The small molecule below binds the protein below.
Small molecule (SMILES): CC(=O)N[C@@H]1[C@@H](O)[C@H](O)[C@@H](CO)O[C@H]1O

Sequence of chain 1.C:
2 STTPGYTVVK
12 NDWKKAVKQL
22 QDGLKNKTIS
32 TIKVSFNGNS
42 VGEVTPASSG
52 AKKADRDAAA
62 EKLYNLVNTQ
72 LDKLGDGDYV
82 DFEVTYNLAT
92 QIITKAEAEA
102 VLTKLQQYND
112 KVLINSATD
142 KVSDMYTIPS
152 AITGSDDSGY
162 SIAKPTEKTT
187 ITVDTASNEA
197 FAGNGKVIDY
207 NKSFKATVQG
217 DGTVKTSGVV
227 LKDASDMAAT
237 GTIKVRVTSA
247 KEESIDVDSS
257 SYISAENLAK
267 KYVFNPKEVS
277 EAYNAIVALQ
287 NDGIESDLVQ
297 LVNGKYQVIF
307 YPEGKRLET

Binding-site contacts:
Ligand atom C1 contacts residue GLN20 of chain 1.C at 4.2 Å.
Ligand atom C3 contacts residue MET233 of chain 1.C at 3.9 Å (hydrophobic).
Ligand atom O1 contacts residue GLN20 of chain 1.C at 4.0 Å.
Ligand atom C7 contacts residue TYR7 of chain 1.C at 4.3 Å (hydrophobic).
Ligand atom C8 contacts residue TYR7 of chain 1.C at 3.8 Å (hydrophobic).
Ligand atom C4 contacts residue ILE239 of chain 1.C at 4.5 Å (hydrophobic).
Ligand atom O4 contacts residue MET233 of chain 1.C at 3.1 Å.
Ligand atom O6 contacts residue LEU89 of chain 1.C at 4.4 Å.
Ligand atom O1 contacts residue LEU21 of chain 1.C at 3.9 Å.
Ligand atom O6 contacts residue THR29 of chain 1.C at 3.6 Å.
Ligand atom C3 contacts residue ILE239 of chain 1.C at 4.3 Å (hydrophobic).
Ligand atom O3 contacts residue MET233 of chain 1.C at 3.2 Å.
Ligand atom C4 contacts residue MET233 of chain 1.C at 4.0 Å (hydrophobic).
Ligand atom O7 contacts residue VAL241 of chain 1.C at 3.8 Å.
Ligand atom O3 contacts residue ILE239 of chain 1.C at 3.3 Å.
Ligand atom O4 contacts residue LEU89 of chain 1.C at 4.0 Å.
Ligand atom C6 contacts residue THR29 of chain 1.C at 3.9 Å.